Binding-site contacts:
Ligand atom O10 contacts residue LYS15 of chain 1.A at 3.6 Å.
Ligand atom CL8 contacts residue LEU17 of chain 1.A at 3.6 Å.
Ligand atom C5 contacts residue P2C1 of chain 2.C at 1.1 Å.
Ligand atom O21 contacts residue LEU110 of chain 1.A at 3.6 Å.
Ligand atom C17 contacts residue P2C1 of chain 2.C at 0.9 Å.
Ligand atom O10 contacts residue P2C1 of chain 2.C at 1.5 Å (h-bond).
Ligand atom C6 contacts residue P2C1 of chain 2.C at 0.4 Å.
Ligand atom O21 contacts residue P2C1 of chain 2.C at 1.6 Å.
Ligand atom C19 contacts residue P2C1 of chain 2.C at 1.0 Å.
Ligand atom C3 contacts residue P2C1 of chain 2.C at 0.4 Å.
Ligand atom C4 contacts residue LEU17 of chain 2.A at 3.2 Å (hydrophobic).
Ligand atom C13 contacts residue P2C1 of chain 2.C at 0.8 Å.
Ligand atom O20 contacts residue THR118 of chain 1.A at 3.4 Å (h-bond).
Ligand atom C5 contacts residue LEU17 of chain 2.A at 3.5 Å (hydrophobic).
Ligand atom C17 contacts residue THR119 of chain 2.A at 3.6 Å.
Ligand atom O20 contacts residue SER117 of chain 1.A at 2.8 Å (h-bond).
Ligand atom O20 contacts residue THR119 of chain 1.A at 2.8 Å (h-bond).
Ligand atom C1 contacts residue P2C1 of chain 2.C at 1.1 Å.
Ligand atom C19 contacts residue SER117 of chain 1.A at 3.4 Å.
Ligand atom CL7 contacts residue P2C1 of chain 2.C at 1.6 Å.
Ligand atom O20 contacts residue P2C1 of chain 2.C at 1.9 Å.
Ligand atom C12 contacts residue SER117 of chain 1.A at 3.3 Å.
Ligand atom C16 contacts residue P2C1 of chain 2.C at 0.8 Å.
Ligand atom C14 contacts residue P2C1 of chain 2.C at 1.6 Å.
Ligand atom C17 contacts residue SER117 of chain 2.A at 3.3 Å.
Ligand atom O21 contacts residue ALA109 of chain 1.A at 3.6 Å.
Ligand atom O21 contacts residue ALA108 of chain 1.A at 3.4 Å (h-bond).
Ligand atom C4 contacts residue ALA108 of chain 1.A at 3.5 Å (hydrophobic).
Ligand atom O9 contacts residue P2C1 of chain 2.C at 0.1 Å (h-bond).
Ligand atom C12 contacts residue LEU110 of chain 1.A at 3.5 Å (hydrophobic).
Ligand atom CL8 contacts residue P2C1 of chain 2.C at 0.4 Å.
Ligand atom C4 contacts residue P2C1 of chain 2.C at 1.3 Å.
Ligand atom N18 contacts residue P2C1 of chain 2.C at 2.2 Å.
Ligand atom O11 contacts residue P2C1 of chain 2.C at 1.0 Å (h-bond).
Ligand atom C15 contacts residue P2C1 of chain 2.C at 1.6 Å.
Ligand atom C19 contacts residue THR119 of chain 1.A at 3.3 Å.
Ligand atom N18 contacts residue LEU17 of chain 2.A at 3.6 Å.
Ligand atom C2 contacts residue P2C1 of chain 2.C at 0.9 Å.
Ligand atom C17 contacts residue LEU110 of chain 1.A at 3.5 Å (hydrophobic).
Ligand atom C12 contacts residue P2C1 of chain 2.C at 0.9 Å.

Sequence of chain 2.A:
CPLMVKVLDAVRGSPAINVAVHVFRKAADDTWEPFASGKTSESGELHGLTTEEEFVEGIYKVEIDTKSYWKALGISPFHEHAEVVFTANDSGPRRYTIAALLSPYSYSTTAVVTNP

Sequence of chain 1.B:
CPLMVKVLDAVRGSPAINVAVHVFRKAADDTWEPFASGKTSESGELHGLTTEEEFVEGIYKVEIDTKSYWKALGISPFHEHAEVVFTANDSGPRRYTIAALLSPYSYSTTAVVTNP

This protein binds this small molecule.
Small molecule (SMILES): O=C(O)c1ccccc1Nc1cc(Cl)c(OOO)c(Cl)c1

Sequence of chain 1.A:
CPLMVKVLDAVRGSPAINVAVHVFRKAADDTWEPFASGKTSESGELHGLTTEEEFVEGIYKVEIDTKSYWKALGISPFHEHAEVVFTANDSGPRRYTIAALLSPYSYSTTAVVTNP